Sequence of chain 4.A:
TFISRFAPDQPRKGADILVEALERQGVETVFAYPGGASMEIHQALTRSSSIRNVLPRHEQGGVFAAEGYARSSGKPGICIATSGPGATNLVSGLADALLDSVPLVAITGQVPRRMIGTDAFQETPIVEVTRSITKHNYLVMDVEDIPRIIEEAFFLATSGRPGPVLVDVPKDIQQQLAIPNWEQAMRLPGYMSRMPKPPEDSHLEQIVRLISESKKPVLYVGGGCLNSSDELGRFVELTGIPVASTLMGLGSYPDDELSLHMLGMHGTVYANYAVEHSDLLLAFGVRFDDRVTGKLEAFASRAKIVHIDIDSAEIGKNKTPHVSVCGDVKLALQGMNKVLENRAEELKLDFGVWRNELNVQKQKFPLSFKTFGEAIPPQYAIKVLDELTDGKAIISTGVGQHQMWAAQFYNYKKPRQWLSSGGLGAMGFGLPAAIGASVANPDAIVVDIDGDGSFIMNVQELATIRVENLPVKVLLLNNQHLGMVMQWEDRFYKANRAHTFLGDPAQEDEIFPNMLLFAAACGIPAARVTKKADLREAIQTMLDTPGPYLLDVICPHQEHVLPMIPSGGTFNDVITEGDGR

Binding-site contacts:
Ligand atom O09 contacts residue AUJ1 of chain 4.G at 3.4 Å (h-bond).
Ligand atom O04 contacts residue ALA37 of chain 1.A at 3.5 Å (h-bond).
Ligand atom O06 contacts residue SER568 of chain 4.A at 2.4 Å (h-bond).
Ligand atom C16 contacts residue PRO112 of chain 1.A at 3.7 Å (hydrophobic).
Ligand atom C16 contacts residue GLN110 of chain 1.A at 3.5 Å.
Ligand atom C22 contacts residue FAD1 of chain 4.C at 3.7 Å.
Ligand atom N11 contacts residue SER568 of chain 4.A at 3.6 Å.
Ligand atom C18 contacts residue TRP489 of chain 4.A at 3.2 Å (hydrophobic).
Ligand atom C17 contacts residue ARG292 of chain 4.A at 3.3 Å.
Ligand atom O09 contacts residue MET485 of chain 4.A at 3.4 Å.
Ligand atom C16 contacts residue LYS171 of chain 1.A at 3.8 Å.
Ligand atom C16 contacts residue VAL111 of chain 1.A at 3.4 Å (hydrophobic).
Ligand atom C17 contacts residue LYS171 of chain 1.A at 3.7 Å.
Ligand atom O08 contacts residue PHE121 of chain 1.A at 3.6 Å.
Ligand atom C20 contacts residue TRP489 of chain 4.A at 3.5 Å (hydrophobic).
Ligand atom O05 contacts residue LYS171 of chain 1.A at 3.5 Å.
Ligand atom C21 contacts residue TRP489 of chain 4.A at 3.6 Å (hydrophobic).
Ligand atom O07 contacts residue ARG292 of chain 4.A at 2.5 Å (salt-bridge).
Ligand atom O08 contacts residue ARG292 of chain 4.A at 3.6 Å (salt-bridge).
Ligand atom O05 contacts residue PRO112 of chain 1.A at 3.5 Å.
Ligand atom S02 contacts residue SER568 of chain 4.A at 3.4 Å (h-bond).
Ligand atom N11 contacts residue LYS171 of chain 1.A at 3.0 Å (salt-bridge).
Ligand atom N13 contacts residue ARG292 of chain 4.A at 2.9 Å (salt-bridge).
Ligand atom C23 contacts residue MET39 of chain 1.A at 3.7 Å (hydrophobic).
Ligand atom C19 contacts residue ARG292 of chain 4.A at 3.7 Å.
Ligand atom O08 contacts residue MET266 of chain 4.A at 3.5 Å (h-bond).
Ligand atom O04 contacts residue GLY36 of chain 1.A at 3.2 Å (h-bond).
Ligand atom N14 contacts residue GLY36 of chain 1.A at 3.8 Å.
Ligand atom O04 contacts residue LYS171 of chain 1.A at 3.5 Å (salt-bridge).
Ligand atom O03 contacts residue PHE121 of chain 1.A at 3.5 Å (h-bond).
Ligand atom N13 contacts residue TRP489 of chain 4.A at 3.2 Å.
Ligand atom O06 contacts residue ARG292 of chain 4.A at 3.6 Å (salt-bridge).
Ligand atom O09 contacts residue TRP489 of chain 4.A at 3.7 Å.
Ligand atom C22 contacts residue MET266 of chain 4.A at 3.5 Å (hydrophobic).
Ligand atom N12 contacts residue LYS171 of chain 1.A at 3.6 Å.
Ligand atom C19 contacts residue TRP489 of chain 4.A at 3.7 Å (hydrophobic).
Ligand atom N12 contacts residue TRP489 of chain 4.A at 3.2 Å.
Ligand atom C16 contacts residue ALA37 of chain 1.A at 3.6 Å (hydrophobic).
Ligand atom C23 contacts residue TRP489 of chain 4.A at 3.5 Å (hydrophobic).
Ligand atom N14 contacts residue TRP489 of chain 4.A at 3.4 Å.

The small molecule below binds the protein below.
Small molecule (SMILES): COc1cc(OC)nc(NC(=O)NS(=O)(=O)N(C)S(C)(=O)=O)n1

Sequence of chain 1.A:
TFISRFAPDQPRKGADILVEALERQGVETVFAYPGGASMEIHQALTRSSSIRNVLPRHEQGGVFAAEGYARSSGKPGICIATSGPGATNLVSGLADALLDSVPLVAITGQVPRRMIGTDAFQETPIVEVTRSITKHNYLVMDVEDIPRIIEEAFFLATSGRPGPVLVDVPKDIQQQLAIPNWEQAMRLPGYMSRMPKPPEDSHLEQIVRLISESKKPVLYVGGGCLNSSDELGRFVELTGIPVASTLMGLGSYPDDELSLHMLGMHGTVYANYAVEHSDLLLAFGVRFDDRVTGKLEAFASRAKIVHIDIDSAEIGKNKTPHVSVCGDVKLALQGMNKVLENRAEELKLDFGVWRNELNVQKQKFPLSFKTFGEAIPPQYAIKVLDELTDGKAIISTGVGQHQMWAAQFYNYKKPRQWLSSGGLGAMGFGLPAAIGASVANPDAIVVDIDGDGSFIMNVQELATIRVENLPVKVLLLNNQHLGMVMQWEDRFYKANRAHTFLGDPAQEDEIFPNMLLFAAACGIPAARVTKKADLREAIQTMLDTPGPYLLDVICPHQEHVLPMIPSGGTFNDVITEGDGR